Sequence of chain 1.A:
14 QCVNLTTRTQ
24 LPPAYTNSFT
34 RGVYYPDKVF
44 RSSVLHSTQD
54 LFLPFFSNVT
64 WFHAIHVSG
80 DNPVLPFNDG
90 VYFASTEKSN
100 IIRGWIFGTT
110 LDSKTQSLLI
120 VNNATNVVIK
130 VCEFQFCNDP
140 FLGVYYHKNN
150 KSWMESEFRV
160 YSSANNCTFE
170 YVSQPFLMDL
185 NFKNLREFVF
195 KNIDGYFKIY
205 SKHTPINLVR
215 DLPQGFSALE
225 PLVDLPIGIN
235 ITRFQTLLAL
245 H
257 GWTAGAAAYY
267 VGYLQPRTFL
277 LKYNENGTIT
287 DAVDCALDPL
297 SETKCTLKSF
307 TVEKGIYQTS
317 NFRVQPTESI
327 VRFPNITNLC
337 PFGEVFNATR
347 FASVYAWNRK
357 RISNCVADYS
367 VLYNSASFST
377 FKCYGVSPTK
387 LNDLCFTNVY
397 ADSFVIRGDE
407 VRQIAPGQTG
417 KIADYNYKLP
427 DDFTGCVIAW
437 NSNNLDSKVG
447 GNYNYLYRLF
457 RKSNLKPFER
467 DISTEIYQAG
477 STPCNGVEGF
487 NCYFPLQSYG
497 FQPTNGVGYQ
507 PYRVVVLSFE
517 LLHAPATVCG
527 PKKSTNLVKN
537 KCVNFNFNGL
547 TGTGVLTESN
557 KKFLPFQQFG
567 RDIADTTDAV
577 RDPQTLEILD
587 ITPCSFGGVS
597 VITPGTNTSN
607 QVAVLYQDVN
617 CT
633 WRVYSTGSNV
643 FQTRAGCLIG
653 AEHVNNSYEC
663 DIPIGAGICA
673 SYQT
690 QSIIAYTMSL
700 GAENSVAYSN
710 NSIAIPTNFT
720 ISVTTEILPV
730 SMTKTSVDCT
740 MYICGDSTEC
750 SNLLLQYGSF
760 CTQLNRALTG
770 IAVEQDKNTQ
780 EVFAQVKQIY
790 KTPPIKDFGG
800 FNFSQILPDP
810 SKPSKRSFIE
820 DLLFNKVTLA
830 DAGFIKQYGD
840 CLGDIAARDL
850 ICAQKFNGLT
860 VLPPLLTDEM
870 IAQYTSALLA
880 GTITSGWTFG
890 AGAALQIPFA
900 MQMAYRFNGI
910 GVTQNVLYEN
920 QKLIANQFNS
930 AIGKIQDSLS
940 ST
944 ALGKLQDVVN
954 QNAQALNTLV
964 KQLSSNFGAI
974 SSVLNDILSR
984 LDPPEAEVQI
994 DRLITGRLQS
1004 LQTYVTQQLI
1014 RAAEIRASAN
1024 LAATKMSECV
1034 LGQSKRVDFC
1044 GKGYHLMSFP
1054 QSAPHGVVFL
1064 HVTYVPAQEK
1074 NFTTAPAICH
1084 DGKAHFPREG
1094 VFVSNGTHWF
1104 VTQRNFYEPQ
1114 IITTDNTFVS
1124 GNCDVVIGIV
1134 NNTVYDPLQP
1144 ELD

The protein below binds the small molecule below.
Small molecule (SMILES): CC(=O)N[C@H]1[C@H](O[C@H]2[C@H](O)[C@@H](NC(C)=O)CO[C@@H]2CO)O[C@H](CO)[C@@H](O)[C@@H]1O

Binding-site contacts:
Ligand atom O5 contacts residue GLN1071 of chain 1.A at 4.1 Å.
Ligand atom O6 contacts residue LEU922 of chain 1.A at 4.5 Å.
Ligand atom C5 contacts residue LEU922 of chain 1.A at 4.0 Å (hydrophobic).
Ligand atom C1 contacts residue ASN717 of chain 1.A at 1.4 Å.
Ligand atom O4 contacts residue LEU922 of chain 1.A at 4.2 Å.
Ligand atom O5 contacts residue ASN717 of chain 1.A at 2.3 Å (h-bond).
Ligand atom C1 contacts residue GLN1071 of chain 1.A at 4.3 Å.
Ligand atom C5 contacts residue ASN717 of chain 1.A at 3.6 Å.
Ligand atom C2 contacts residue ASN717 of chain 1.A at 2.5 Å.
Ligand atom O6 contacts residue GLN926 of chain 1.A at 3.2 Å (h-bond).
Ligand atom C7 contacts residue ASN717 of chain 1.A at 3.5 Å.
Ligand atom C4 contacts residue ASN717 of chain 1.A at 4.2 Å.
Ligand atom O7 contacts residue ASN717 of chain 1.A at 3.6 Å.
Ligand atom C3 contacts residue ASN717 of chain 1.A at 3.8 Å.
Ligand atom N2 contacts residue ASN717 of chain 1.A at 2.9 Å (h-bond).
Ligand atom C7 contacts residue LEU922 of chain 1.A at 3.9 Å (hydrophobic).
Ligand atom O7 contacts residue LEU922 of chain 1.A at 4.0 Å.
Ligand atom O7 contacts residue GLN1071 of chain 1.A at 3.4 Å (h-bond).
Ligand atom C7 contacts residue GLN1071 of chain 1.A at 4.3 Å.
Ligand atom C8 contacts residue LEU922 of chain 1.A at 3.9 Å (hydrophobic).